Sequence of chain 1.A:
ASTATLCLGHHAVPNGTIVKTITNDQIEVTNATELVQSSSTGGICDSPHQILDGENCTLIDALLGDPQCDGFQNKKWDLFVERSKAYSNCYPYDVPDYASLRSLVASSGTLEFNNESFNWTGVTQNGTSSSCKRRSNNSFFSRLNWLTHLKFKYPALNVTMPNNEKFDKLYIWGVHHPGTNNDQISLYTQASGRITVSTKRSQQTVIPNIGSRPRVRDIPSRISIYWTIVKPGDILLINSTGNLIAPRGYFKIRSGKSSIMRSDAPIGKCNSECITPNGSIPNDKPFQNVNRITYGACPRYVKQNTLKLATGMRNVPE

Sequence of chain 2.A:
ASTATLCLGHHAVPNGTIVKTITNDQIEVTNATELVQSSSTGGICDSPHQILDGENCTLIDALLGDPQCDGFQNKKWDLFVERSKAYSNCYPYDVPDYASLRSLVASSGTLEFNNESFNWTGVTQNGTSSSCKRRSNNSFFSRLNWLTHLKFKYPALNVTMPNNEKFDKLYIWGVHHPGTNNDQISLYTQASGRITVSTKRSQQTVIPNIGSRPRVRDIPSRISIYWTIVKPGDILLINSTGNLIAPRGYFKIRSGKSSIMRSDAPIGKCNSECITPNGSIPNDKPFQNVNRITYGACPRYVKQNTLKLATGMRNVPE

A protein and the small-molecule ligand that binds it are described below.
Small molecule (SMILES): CC(=O)N[C@H]1[C@@H](O[C@H]2[C@H](O)[C@@H](NC(C)=O)CO[C@@H]2CO)O[C@H](CO)[C@@H](O)[C@@H]1O

Binding-site contacts:
Ligand atom N2 contacts residue ASN239 of chain 2.A at 3.0 Å (h-bond).
Ligand atom C7 contacts residue SER240 of chain 2.A at 4.3 Å.
Ligand atom C1 contacts residue LEU157 of chain 2.A at 4.3 Å (hydrophobic).
Ligand atom O3 contacts residue ASN181 of chain 1.A at 4.4 Å.
Ligand atom C6 contacts residue NAG1 of chain 2.D at 4.0 Å.
Ligand atom O6 contacts residue ASN158 of chain 2.A at 3.6 Å.
Ligand atom O6 contacts residue THR241 of chain 2.A at 4.2 Å.
Ligand atom O7 contacts residue ASN239 of chain 2.A at 3.5 Å (h-bond).
Ligand atom O5 contacts residue ASN239 of chain 2.A at 2.4 Å (h-bond).
Ligand atom C6 contacts residue ALA156 of chain 2.A at 3.9 Å (hydrophobic).
Ligand atom O3 contacts residue THR241 of chain 2.A at 4.2 Å.
Ligand atom O6 contacts residue ALA156 of chain 2.A at 3.5 Å.
Ligand atom O5 contacts residue ALA156 of chain 2.A at 3.3 Å.
Ligand atom O7 contacts residue SER240 of chain 2.A at 3.3 Å.
Ligand atom C7 contacts residue ARG194 of chain 2.A at 4.1 Å.
Ligand atom O7 contacts residue THR241 of chain 2.A at 3.2 Å.
Ligand atom C6 contacts residue ASN158 of chain 2.A at 4.3 Å.
Ligand atom C4 contacts residue ALA156 of chain 2.A at 3.7 Å (hydrophobic).
Ligand atom C3 contacts residue ASN239 of chain 2.A at 3.9 Å.
Ligand atom C2 contacts residue ALA156 of chain 2.A at 4.5 Å (hydrophobic).
Ligand atom C2 contacts residue ASN239 of chain 2.A at 2.5 Å.
Ligand atom C3 contacts residue ALA156 of chain 2.A at 4.4 Å (hydrophobic).
Ligand atom C5 contacts residue NAG1 of chain 2.D at 4.1 Å.
Ligand atom C7 contacts residue ASN239 of chain 2.A at 3.5 Å.
Ligand atom C5 contacts residue ALA156 of chain 2.A at 4.3 Å (hydrophobic).
Ligand atom C8 contacts residue ARG194 of chain 2.A at 3.5 Å.
Ligand atom C2 contacts residue ASN181 of chain 1.A at 4.4 Å.
Ligand atom O3 contacts residue ALA156 of chain 2.A at 4.5 Å.
Ligand atom O7 contacts residue ARG194 of chain 2.A at 3.8 Å.
Ligand atom C4 contacts residue ASN239 of chain 2.A at 4.3 Å.
Ligand atom C5 contacts residue ASN239 of chain 2.A at 3.7 Å.
Ligand atom C7 contacts residue THR241 of chain 2.A at 4.2 Å.
Ligand atom C5 contacts residue ALA156 of chain 2.A at 4.0 Å (hydrophobic).
Ligand atom O5 contacts residue ALA156 of chain 2.A at 4.2 Å.
Ligand atom C8 contacts residue ILE210 of chain 1.A at 4.4 Å (hydrophobic).
Ligand atom C1 contacts residue ASN239 of chain 2.A at 1.4 Å.
Ligand atom C6 contacts residue ALA156 of chain 2.A at 4.3 Å (hydrophobic).
Ligand atom C8 contacts residue ASN239 of chain 2.A at 3.8 Å.
Ligand atom O5 contacts residue LEU157 of chain 2.A at 4.0 Å.
Ligand atom O5 contacts residue ASN158 of chain 2.A at 3.9 Å.